This protein binds this small molecule.
Small molecule (SMILES): CC(=O)N[C@@H]1[C@@H](O)[C@H](O)[C@@H](CO)O[C@H]1O

Sequence of chain 1.B:
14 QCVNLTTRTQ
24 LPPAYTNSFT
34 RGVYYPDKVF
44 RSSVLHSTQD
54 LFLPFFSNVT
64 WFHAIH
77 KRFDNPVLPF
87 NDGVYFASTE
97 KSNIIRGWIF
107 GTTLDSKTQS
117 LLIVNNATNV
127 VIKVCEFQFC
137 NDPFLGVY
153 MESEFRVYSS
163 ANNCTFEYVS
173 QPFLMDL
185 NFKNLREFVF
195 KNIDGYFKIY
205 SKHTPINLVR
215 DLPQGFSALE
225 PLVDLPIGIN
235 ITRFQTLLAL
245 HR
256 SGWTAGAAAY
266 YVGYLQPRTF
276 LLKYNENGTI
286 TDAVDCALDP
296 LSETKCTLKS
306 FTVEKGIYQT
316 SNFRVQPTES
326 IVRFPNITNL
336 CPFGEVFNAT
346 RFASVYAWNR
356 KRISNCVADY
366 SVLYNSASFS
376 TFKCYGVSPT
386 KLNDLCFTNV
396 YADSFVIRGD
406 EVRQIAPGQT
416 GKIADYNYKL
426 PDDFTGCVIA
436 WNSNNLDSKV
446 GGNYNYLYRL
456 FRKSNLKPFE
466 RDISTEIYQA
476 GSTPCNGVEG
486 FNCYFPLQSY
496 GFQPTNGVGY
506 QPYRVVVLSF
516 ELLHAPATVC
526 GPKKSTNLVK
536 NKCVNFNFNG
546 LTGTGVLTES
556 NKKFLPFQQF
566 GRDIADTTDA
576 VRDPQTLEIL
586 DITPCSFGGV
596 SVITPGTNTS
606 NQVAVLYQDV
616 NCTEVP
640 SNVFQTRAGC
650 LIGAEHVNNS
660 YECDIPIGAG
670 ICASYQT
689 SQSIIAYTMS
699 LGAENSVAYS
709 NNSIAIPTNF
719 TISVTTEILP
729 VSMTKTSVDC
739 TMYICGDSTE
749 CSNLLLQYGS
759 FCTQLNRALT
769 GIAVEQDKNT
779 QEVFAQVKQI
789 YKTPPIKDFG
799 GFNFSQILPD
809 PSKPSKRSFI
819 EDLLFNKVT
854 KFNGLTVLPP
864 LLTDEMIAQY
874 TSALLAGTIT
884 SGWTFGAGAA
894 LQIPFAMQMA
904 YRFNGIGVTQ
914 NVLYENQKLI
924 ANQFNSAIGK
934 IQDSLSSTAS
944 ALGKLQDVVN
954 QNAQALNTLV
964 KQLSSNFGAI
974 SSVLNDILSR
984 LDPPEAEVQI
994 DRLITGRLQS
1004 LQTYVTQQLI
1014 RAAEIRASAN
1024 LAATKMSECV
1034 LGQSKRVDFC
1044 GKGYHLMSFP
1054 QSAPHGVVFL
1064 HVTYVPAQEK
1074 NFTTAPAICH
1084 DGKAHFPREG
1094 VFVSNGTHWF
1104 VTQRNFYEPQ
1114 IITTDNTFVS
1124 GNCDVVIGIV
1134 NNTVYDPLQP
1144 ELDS

Binding-site contacts:
Ligand atom O5 contacts residue GLY339 of chain 1.B at 4.4 Å.
Ligand atom C8 contacts residue PHE374 of chain 1.B at 3.7 Å (hydrophobic).
Ligand atom C1 contacts residue ASN343 of chain 1.B at 1.4 Å.
Ligand atom O7 contacts residue LEU368 of chain 1.B at 4.4 Å.
Ligand atom C2 contacts residue ASN343 of chain 1.B at 2.5 Å.
Ligand atom C5 contacts residue ASN343 of chain 1.B at 3.7 Å.
Ligand atom O5 contacts residue ASN343 of chain 1.B at 2.5 Å (h-bond).
Ligand atom C7 contacts residue ASN343 of chain 1.B at 3.6 Å.
Ligand atom O7 contacts residue ASN343 of chain 1.B at 4.1 Å.
Ligand atom C4 contacts residue ASN343 of chain 1.B at 4.3 Å.
Ligand atom N2 contacts residue ASN343 of chain 1.B at 2.8 Å (h-bond).
Ligand atom O7 contacts residue PHE342 of chain 1.B at 3.8 Å.
Ligand atom C3 contacts residue ASN343 of chain 1.B at 3.8 Å.
Ligand atom O7 contacts residue PHE374 of chain 1.B at 4.3 Å.
Ligand atom C8 contacts residue SER371 of chain 1.B at 4.1 Å.